This protein binds this small molecule.
Small molecule (SMILES): CCC(CC)O[C@@H]1OC(C(=O)O)=C[C@H](O)[C@H]1NC(C)=O

Binding-site contacts:
Ligand atom C5 contacts residue TYR322 of chain 2.A at 3.3 Å (hydrophobic).
Ligand atom C8 contacts residue TRP97 of chain 2.A at 3.5 Å (hydrophobic).
Ligand atom O6A contacts residue TYR322 of chain 2.A at 3.9 Å.
Ligand atom C8 contacts residue GLU146 of chain 2.A at 4.2 Å.
Ligand atom C7 contacts residue TRP97 of chain 2.A at 4.2 Å (hydrophobic).
Ligand atom O5 contacts residue TYR322 of chain 2.A at 3.7 Å.
Ligand atom C13 contacts residue ARG211 of chain 2.A at 3.9 Å.
Ligand atom O3 contacts residue ASP69 of chain 2.A at 3.1 Å.
Ligand atom C3 contacts residue ASP69 of chain 2.A at 4.0 Å.
Ligand atom C6 contacts residue TYR322 of chain 2.A at 3.6 Å (hydrophobic).
Ligand atom C14 contacts residue ASN213 of chain 2.A at 4.2 Å.
Ligand atom C2 contacts residue ASP69 of chain 2.A at 3.9 Å.
Ligand atom C12 contacts residue GLU195 of chain 2.A at 3.6 Å.
Ligand atom C1 contacts residue TYR322 of chain 2.A at 3.8 Å (hydrophobic).
Ligand atom C12 contacts residue GLU196 of chain 2.A at 3.6 Å.
Ligand atom C15 contacts residue ARG211 of chain 2.A at 3.2 Å.
Ligand atom C4 contacts residue TYR322 of chain 2.A at 3.5 Å (hydrophobic).
Ligand atom O3 contacts residue GLU37 of chain 2.A at 3.4 Å (salt-bridge).
Ligand atom C15 contacts residue ASN213 of chain 2.A at 3.6 Å.
Ligand atom O6B contacts residue ARG288 of chain 2.A at 2.9 Å (salt-bridge).
Ligand atom C4 contacts residue ASP69 of chain 2.A at 4.2 Å.
Ligand atom O6 contacts residue ASP69 of chain 2.A at 3.6 Å.
Ligand atom C3 contacts residue GLU37 of chain 2.A at 3.5 Å.
Ligand atom C6 contacts residue ARG288 of chain 2.A at 3.4 Å.
Ligand atom O6 contacts residue ARG70 of chain 2.A at 2.6 Å (salt-bridge).
Ligand atom O6A contacts residue ARG211 of chain 2.A at 3.5 Å (salt-bridge).
Ligand atom C14 contacts residue ALA165 of chain 2.A at 4.2 Å (hydrophobic).
Ligand atom O6B contacts residue ARG36 of chain 2.A at 2.8 Å (salt-bridge).
Ligand atom C1 contacts residue GLU196 of chain 2.A at 3.8 Å.
Ligand atom C7 contacts residue ARG70 of chain 2.A at 3.8 Å.
Ligand atom C4 contacts residue GLU37 of chain 2.A at 3.8 Å.
Ligand atom O6B contacts residue TYR322 of chain 2.A at 4.1 Å.
Ligand atom C4 contacts residue ARG36 of chain 2.A at 3.8 Å.
Ligand atom C8 contacts residue SER98 of chain 2.A at 3.8 Å.
Ligand atom O6A contacts residue ARG288 of chain 2.A at 2.8 Å (salt-bridge).
Ligand atom C11 contacts residue GLU195 of chain 2.A at 3.2 Å.
Ligand atom C6 contacts residue ARG36 of chain 2.A at 3.9 Å.
Ligand atom C12 contacts residue ARG211 of chain 2.A at 4.1 Å.
Ligand atom C11 contacts residue ARG211 of chain 2.A at 3.6 Å.
Ligand atom C3 contacts residue TYR322 of chain 2.A at 4.1 Å (hydrophobic).

Sequence of chain 2.A:
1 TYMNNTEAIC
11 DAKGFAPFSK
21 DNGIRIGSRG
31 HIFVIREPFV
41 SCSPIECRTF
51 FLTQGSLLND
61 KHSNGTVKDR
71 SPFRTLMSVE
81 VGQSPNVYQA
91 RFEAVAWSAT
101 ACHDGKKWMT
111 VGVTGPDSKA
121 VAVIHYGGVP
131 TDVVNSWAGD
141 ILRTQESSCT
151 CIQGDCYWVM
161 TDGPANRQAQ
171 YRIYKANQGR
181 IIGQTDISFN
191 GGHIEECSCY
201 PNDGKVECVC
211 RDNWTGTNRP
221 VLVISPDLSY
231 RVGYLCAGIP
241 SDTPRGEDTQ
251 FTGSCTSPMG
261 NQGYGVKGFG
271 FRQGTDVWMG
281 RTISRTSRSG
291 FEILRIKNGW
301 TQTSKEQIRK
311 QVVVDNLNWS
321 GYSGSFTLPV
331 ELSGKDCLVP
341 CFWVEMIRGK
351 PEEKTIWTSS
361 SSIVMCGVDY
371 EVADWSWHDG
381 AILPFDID